Sequence of chain 1.D:
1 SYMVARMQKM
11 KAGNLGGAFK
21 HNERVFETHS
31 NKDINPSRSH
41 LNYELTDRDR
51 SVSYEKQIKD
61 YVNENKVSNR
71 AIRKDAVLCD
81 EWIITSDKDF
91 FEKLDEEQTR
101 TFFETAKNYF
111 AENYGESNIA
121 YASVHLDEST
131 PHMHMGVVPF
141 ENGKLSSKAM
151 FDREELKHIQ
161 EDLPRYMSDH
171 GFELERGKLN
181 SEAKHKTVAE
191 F

A small-molecule ligand and the protein it binds are described below.
Small molecule (SMILES): Cc1cn([C@H]2C[C@H](O[P](=O)(O)OC[C@H]3O[C@@H](n4cc(C)c(=O)[nH]c4=O)C[C@@H]3O[P](=O)(O)OC[C@H]3O[C@@H](n4cnc5c(N)ncnc54)C[C@@H]3O[P](=O)(O)OC[C@H]3O[C@@H](n4cc(C)c(=O)[nH]c4=O)C[C@@H]3O)[C@@H](CO[P](=O)(O)O[C@H]3C[C@H](n4cc(C)c(=O)[nH]c4=O)O[C@@H]3CO[P](=O)(O)O[C@H]3C[C@H](n4ccc(N)nc4=O)O[C@@H]3CO[P](=O)(O)O[C@H]3C[C@H](n4cnc5c(N)ncnc54)O[C@@H]3CO)O2)c(=O)[nH]c1=O

Binding-site contacts:
Ligand atom OP1 contacts residue LYS74 of chain 1.D at 2.8 Å (salt-bridge).
Ligand atom P contacts residue LYS74 of chain 1.D at 4.0 Å.
Ligand atom OP1 contacts residue ILE72 of chain 1.D at 4.3 Å.
Ligand atom O4' contacts residue ARG70 of chain 1.D at 4.2 Å.
Ligand atom O3' contacts residue ARG70 of chain 1.D at 4.4 Å.
Ligand atom O5' contacts residue ARG70 of chain 1.D at 4.1 Å.
Ligand atom O3' contacts residue ARG73 of chain 1.D at 3.6 Å.
Ligand atom O4' contacts residue ARG73 of chain 1.D at 3.4 Å (salt-bridge).
Ligand atom OP1 contacts residue ARG73 of chain 1.D at 3.4 Å.
Ligand atom P contacts residue ARG73 of chain 1.D at 4.3 Å.
Ligand atom P contacts residue ALA71 of chain 1.D at 4.0 Å.
Ligand atom C5' contacts residue ARG73 of chain 1.D at 4.0 Å.
Ligand atom C2 contacts residue ARG73 of chain 1.D at 4.2 Å.
Ligand atom C4' contacts residue ALA71 of chain 1.D at 4.3 Å (hydrophobic).
Ligand atom O2 contacts residue ARG73 of chain 1.D at 3.1 Å (salt-bridge).
Ligand atom O3' contacts residue ASP75 of chain 1.D at 4.1 Å.
Ligand atom C2 contacts residue ARG70 of chain 1.D at 4.2 Å.
Ligand atom P contacts residue ARG70 of chain 1.D at 4.3 Å.
Ligand atom C1' contacts residue ARG73 of chain 1.D at 4.3 Å.
Ligand atom C5' contacts residue ASP75 of chain 1.D at 3.5 Å.
Ligand atom C4' contacts residue ASP75 of chain 1.D at 3.5 Å.
Ligand atom C6 contacts residue LYS148 of chain 1.D at 4.4 Å.
Ligand atom O4' contacts residue ASP75 of chain 1.D at 4.5 Å.
Ligand atom C5' contacts residue ALA71 of chain 1.D at 4.2 Å (hydrophobic).
Ligand atom C4' contacts residue ARG73 of chain 1.D at 3.7 Å.
Ligand atom C3' contacts residue ASP75 of chain 1.D at 4.5 Å.
Ligand atom N6 contacts residue LYS148 of chain 1.D at 3.4 Å (salt-bridge).
Ligand atom OP1 contacts residue ALA71 of chain 1.D at 2.5 Å (h-bond).
Ligand atom OP1 contacts residue ARG70 of chain 1.D at 3.3 Å.
Ligand atom O3' contacts residue LYS74 of chain 1.D at 4.0 Å.
Ligand atom C5' contacts residue ARG73 of chain 1.D at 4.0 Å.
Ligand atom N3 contacts residue ARG70 of chain 1.D at 3.6 Å.